The small molecule below binds the protein below.
Small molecule (SMILES): CC(=O)N[C@@H]1[C@@H](O)[C@H](O)[C@@H](CO)O[C@H]1O

Sequence of chain 1.C:
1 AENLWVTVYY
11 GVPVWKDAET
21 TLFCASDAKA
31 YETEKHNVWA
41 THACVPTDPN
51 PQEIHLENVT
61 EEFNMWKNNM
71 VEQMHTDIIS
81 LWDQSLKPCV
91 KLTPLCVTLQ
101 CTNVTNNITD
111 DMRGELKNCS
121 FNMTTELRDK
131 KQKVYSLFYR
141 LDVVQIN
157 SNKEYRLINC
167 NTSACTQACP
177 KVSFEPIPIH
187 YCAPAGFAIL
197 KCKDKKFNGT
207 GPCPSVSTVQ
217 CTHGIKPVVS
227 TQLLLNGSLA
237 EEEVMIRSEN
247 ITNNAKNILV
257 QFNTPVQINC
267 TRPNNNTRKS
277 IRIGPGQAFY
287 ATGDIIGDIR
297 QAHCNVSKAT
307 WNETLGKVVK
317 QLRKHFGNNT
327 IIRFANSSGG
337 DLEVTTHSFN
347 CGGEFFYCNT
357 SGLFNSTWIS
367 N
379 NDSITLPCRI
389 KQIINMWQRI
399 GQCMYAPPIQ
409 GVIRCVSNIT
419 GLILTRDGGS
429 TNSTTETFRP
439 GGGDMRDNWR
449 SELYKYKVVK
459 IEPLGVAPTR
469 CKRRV

Binding-site contacts:
Ligand atom C4 contacts residue ASN308 of chain 1.C at 4.2 Å.
Ligand atom C3 contacts residue ASN308 of chain 1.C at 3.8 Å.
Ligand atom O7 contacts residue ASN308 of chain 1.C at 3.7 Å.
Ligand atom C7 contacts residue ASN308 of chain 1.C at 3.1 Å.
Ligand atom C1 contacts residue ASN308 of chain 1.C at 1.4 Å.
Ligand atom N2 contacts residue ASN308 of chain 1.C at 2.9 Å (h-bond).
Ligand atom O5 contacts residue ASN308 of chain 1.C at 2.3 Å (h-bond).
Ligand atom C2 contacts residue ASN308 of chain 1.C at 2.4 Å.
Ligand atom C5 contacts residue ASN308 of chain 1.C at 3.6 Å.
Ligand atom C8 contacts residue ASN308 of chain 1.C at 3.2 Å.
Ligand atom C1 contacts residue TRP364 of chain 1.C at 4.2 Å (hydrophobic).